Sequence of chain 1.W:
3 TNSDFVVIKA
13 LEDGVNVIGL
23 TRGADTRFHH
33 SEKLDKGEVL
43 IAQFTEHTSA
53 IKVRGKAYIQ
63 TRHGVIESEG

The protein below binds the small molecule below.
Small molecule (SMILES): N[C@@H](Cc1c[nH]c2ccccc12)C(=O)O

Sequence of chain 1.M:
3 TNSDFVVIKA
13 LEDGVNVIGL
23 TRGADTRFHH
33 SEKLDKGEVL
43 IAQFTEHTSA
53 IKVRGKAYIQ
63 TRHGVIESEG

Binding-site contacts:
Ligand atom CB contacts residue THR23 of chain 1.M at 3.8 Å.
Ligand atom NE1 contacts residue ALA44 of chain 1.W at 3.7 Å.
Ligand atom N contacts residue ASP27 of chain 1.M at 3.0 Å (salt-bridge).
Ligand atom CD1 contacts residue THR47 of chain 1.W at 3.9 Å.
Ligand atom CB contacts residue SER51 of chain 1.M at 3.5 Å.
Ligand atom O contacts residue THR47 of chain 1.W at 3.7 Å.
Ligand atom OXT contacts residue GLY25 of chain 1.M at 4.0 Å.
Ligand atom O contacts residue ARG24 of chain 1.M at 3.5 Å.
Ligand atom O contacts residue THR23 of chain 1.M at 4.0 Å.
Ligand atom CE2 contacts residue ALA44 of chain 1.W at 3.9 Å (hydrophobic).
Ligand atom CD1 contacts residue SER51 of chain 1.M at 3.6 Å.
Ligand atom CE2 contacts residue GLN45 of chain 1.W at 3.9 Å.
Ligand atom OXT contacts residue HIS49 of chain 1.W at 3.6 Å.
Ligand atom C contacts residue GLY25 of chain 1.M at 3.5 Å.
Ligand atom OXT contacts residue THR50 of chain 1.W at 2.9 Å (h-bond).
Ligand atom C contacts residue THR50 of chain 1.W at 4.0 Å.
Ligand atom N contacts residue THR28 of chain 1.M at 2.7 Å (h-bond).
Ligand atom CA contacts residue THR28 of chain 1.M at 3.2 Å.
Ligand atom CD1 contacts residue GLN45 of chain 1.W at 3.5 Å.
Ligand atom CD2 contacts residue THR50 of chain 1.W at 4.0 Å.
Ligand atom CA contacts residue GLY25 of chain 1.M at 3.5 Å.
Ligand atom CE3 contacts residue HIS31 of chain 1.W at 3.9 Å.
Ligand atom OXT contacts residue THR47 of chain 1.W at 2.6 Å (h-bond).
Ligand atom CA contacts residue THR23 of chain 1.M at 3.9 Å.
Ligand atom CZ2 contacts residue ILE53 of chain 1.W at 3.9 Å (hydrophobic).
Ligand atom CH2 contacts residue GLY21 of chain 1.W at 3.5 Å.
Ligand atom CG contacts residue SER51 of chain 1.M at 3.9 Å.
Ligand atom O contacts residue SER51 of chain 1.M at 3.0 Å (h-bond).
Ligand atom N contacts residue THR23 of chain 1.M at 2.9 Å (h-bond).
Ligand atom N contacts residue GLY25 of chain 1.M at 2.7 Å (h-bond).
Ligand atom CZ3 contacts residue GLY21 of chain 1.W at 3.7 Å.
Ligand atom C contacts residue THR47 of chain 1.W at 3.5 Å.
Ligand atom CZ2 contacts residue ALA44 of chain 1.W at 4.0 Å (hydrophobic).
Ligand atom CB contacts residue THR28 of chain 1.M at 3.5 Å.
Ligand atom O contacts residue GLY25 of chain 1.M at 2.9 Å (h-bond).
Ligand atom NE1 contacts residue GLN45 of chain 1.W at 2.8 Å (h-bond).
Ligand atom CH2 contacts residue ILE20 of chain 1.W at 4.0 Å (hydrophobic).
Ligand atom C contacts residue SER51 of chain 1.M at 3.6 Å.
Ligand atom CZ2 contacts residue THR50 of chain 1.W at 3.9 Å.
Ligand atom CE2 contacts residue THR50 of chain 1.W at 4.0 Å.